Sequence of chain 1.A:
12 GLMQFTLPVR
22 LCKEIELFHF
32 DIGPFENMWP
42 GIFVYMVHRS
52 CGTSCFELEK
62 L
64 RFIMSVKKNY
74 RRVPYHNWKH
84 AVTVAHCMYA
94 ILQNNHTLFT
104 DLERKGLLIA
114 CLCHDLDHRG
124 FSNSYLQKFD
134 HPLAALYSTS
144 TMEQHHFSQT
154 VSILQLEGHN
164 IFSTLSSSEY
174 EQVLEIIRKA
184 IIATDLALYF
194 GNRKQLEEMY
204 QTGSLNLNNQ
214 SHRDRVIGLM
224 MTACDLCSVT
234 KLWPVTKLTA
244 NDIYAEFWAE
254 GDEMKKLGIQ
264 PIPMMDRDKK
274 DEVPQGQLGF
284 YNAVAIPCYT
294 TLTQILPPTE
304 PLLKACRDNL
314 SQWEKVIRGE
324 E

Binding-site contacts:
Ligand atom N8 contacts residue PHE283 of chain 1.A at 3.9 Å.
Ligand atom N23 contacts residue GLN280 of chain 1.A at 3.8 Å.
Ligand atom C9 contacts residue MET267 of chain 1.A at 3.4 Å (hydrophobic).
Ligand atom C5 contacts residue TYR247 of chain 1.A at 3.6 Å (hydrophobic).
Ligand atom C9 contacts residue GLY279 of chain 1.A at 3.2 Å.
Ligand atom C16 contacts residue PHE283 of chain 1.A at 3.8 Å (hydrophobic).
Ligand atom C21 contacts residue ILE246 of chain 1.A at 3.9 Å (hydrophobic).
Ligand atom C2 contacts residue MET267 of chain 1.A at 3.5 Å (hydrophobic).
Ligand atom N25 contacts residue SER231 of chain 1.A at 3.2 Å.
Ligand atom N25 contacts residue THR242 of chain 1.A at 3.9 Å.
Ligand atom C2 contacts residue PHE283 of chain 1.A at 3.5 Å (hydrophobic).
Ligand atom N4 contacts residue GLY279 of chain 1.A at 3.8 Å.
Ligand atom C1 contacts residue PHE283 of chain 1.A at 3.4 Å (hydrophobic).
Ligand atom C1 contacts residue MET267 of chain 1.A at 3.7 Å (hydrophobic).
Ligand atom C9 contacts residue TYR247 of chain 1.A at 3.7 Å (hydrophobic).
Ligand atom C22 contacts residue VAL232 of chain 1.A at 4.0 Å (hydrophobic).
Ligand atom C6 contacts residue PHE283 of chain 1.A at 3.6 Å (hydrophobic).
Ligand atom C32 contacts residue MET267 of chain 1.A at 3.7 Å (hydrophobic).
Ligand atom N3 contacts residue MET267 of chain 1.A at 3.2 Å.
Ligand atom N4 contacts residue MET267 of chain 1.A at 3.3 Å (h-bond).
Ligand atom O19 contacts residue PHE250 of chain 1.A at 3.8 Å.
Ligand atom C18 contacts residue PHE283 of chain 1.A at 3.7 Å (hydrophobic).
Ligand atom O7 contacts residue PHE283 of chain 1.A at 3.9 Å.
Ligand atom C15 contacts residue PHE283 of chain 1.A at 3.5 Å (hydrophobic).
Ligand atom C26 contacts residue ILE246 of chain 1.A at 3.7 Å (hydrophobic).
Ligand atom N20 contacts residue GLN280 of chain 1.A at 3.9 Å.
Ligand atom C24 contacts residue SER231 of chain 1.A at 3.6 Å.
Ligand atom N14 contacts residue PHE283 of chain 1.A at 3.6 Å.
Ligand atom N23 contacts residue THR239 of chain 1.A at 3.6 Å.
Ligand atom C24 contacts residue ALA243 of chain 1.A at 3.7 Å (hydrophobic).
Ligand atom C18 contacts residue PHE250 of chain 1.A at 3.8 Å (hydrophobic).
Ligand atom C27 contacts residue LEU229 of chain 1.A at 3.1 Å (hydrophobic).
Ligand atom N10 contacts residue PHE283 of chain 1.A at 3.3 Å.
Ligand atom C12 contacts residue TYR78 of chain 1.A at 3.7 Å (hydrophobic).
Ligand atom N10 contacts residue PHE250 of chain 1.A at 3.8 Å.
Ligand atom C22 contacts residue GLN280 of chain 1.A at 3.0 Å.
Ligand atom C24 contacts residue THR239 of chain 1.A at 3.4 Å.
Ligand atom C5 contacts residue MET267 of chain 1.A at 3.6 Å (hydrophobic).
Ligand atom C21 contacts residue GLN280 of chain 1.A at 3.9 Å.
Ligand atom O19 contacts residue GLN280 of chain 1.A at 3.0 Å (h-bond).

A small-molecule ligand and the protein it binds are described below.
Small molecule (SMILES): Cn1cc(NC(=O)c2nc(C3CC3)ccc2Nc2cncnc2)c(C(=O)NCC(C)(C)O)n1